Binding-site contacts:
Ligand atom ND1 contacts residue VAL70 of chain 2.A at 3.8 Å.
Ligand atom CD1 contacts residue GLN69 of chain 2.A at 3.8 Å.
Ligand atom CD2 contacts residue ARG74 of chain 2.A at 3.6 Å.
Ligand atom CB contacts residue LEU66 of chain 2.A at 3.7 Å (hydrophobic).
Ligand atom C contacts residue GLU225 of chain 2.A at 4.0 Å.
Ligand atom CD1 contacts residue MET226 of chain 2.A at 3.9 Å (hydrophobic).
Ligand atom N contacts residue GLU225 of chain 2.A at 2.6 Å (salt-bridge).
Ligand atom CG2 contacts residue GLU225 of chain 2.A at 2.9 Å.
Ligand atom CD1 contacts residue LEU66 of chain 2.A at 3.8 Å (hydrophobic).
Ligand atom O contacts residue VAL52 of chain 2.A at 3.9 Å.
Ligand atom CA contacts residue GLU225 of chain 2.A at 4.0 Å.
Ligand atom CD2 contacts residue VAL70 of chain 2.A at 3.9 Å (hydrophobic).
Ligand atom CD1 contacts residue PHE222 of chain 2.A at 3.3 Å (hydrophobic).
Ligand atom CD2 contacts residue VAL52 of chain 2.A at 3.5 Å (hydrophobic).
Ligand atom CB contacts residue GLU225 of chain 2.A at 3.9 Å.
Ligand atom CB contacts residue GLU225 of chain 2.A at 3.6 Å.
Ligand atom CA contacts residue LYS56 of chain 2.A at 3.7 Å.
Ligand atom CD2 contacts residue LEU73 of chain 2.A at 3.6 Å (hydrophobic).
Ligand atom CD1 contacts residue VAL70 of chain 2.A at 3.8 Å (hydrophobic).
Ligand atom CD2 contacts residue MET226 of chain 2.A at 3.8 Å (hydrophobic).
Ligand atom NE2 contacts residue VAL70 of chain 2.A at 3.5 Å.
Ligand atom CD2 contacts residue VAL70 of chain 2.A at 3.5 Å (hydrophobic).
Ligand atom CE1 contacts residue VAL70 of chain 2.A at 3.5 Å (hydrophobic).
Ligand atom C contacts residue LYS56 of chain 2.A at 3.6 Å.
Ligand atom CA contacts residue GLU225 of chain 2.A at 3.5 Å.
Ligand atom O contacts residue LYS56 of chain 2.A at 2.9 Å (salt-bridge).
Ligand atom C contacts residue GLU225 of chain 2.A at 3.6 Å.
Ligand atom N contacts residue GLU225 of chain 2.A at 3.1 Å (salt-bridge).
Ligand atom C contacts residue VAL52 of chain 2.A at 4.0 Å (hydrophobic).
Ligand atom CA contacts residue GLU225 of chain 2.A at 3.8 Å.
Ligand atom CD1 contacts residue LEU73 of chain 2.A at 3.8 Å (hydrophobic).
Ligand atom CD1 contacts residue PHE49 of chain 2.A at 3.6 Å (hydrophobic).
Ligand atom CD2 contacts residue GLN69 of chain 2.A at 3.9 Å.
Ligand atom N contacts residue GLU225 of chain 2.A at 2.8 Å (salt-bridge).
Ligand atom CD1 contacts residue VAL52 of chain 2.A at 3.9 Å (hydrophobic).
Ligand atom CG2 contacts residue PHE222 of chain 2.A at 3.9 Å (hydrophobic).
Ligand atom CB contacts residue GLU225 of chain 2.A at 3.7 Å.
Ligand atom CG contacts residue LEU66 of chain 2.A at 4.0 Å (hydrophobic).
Ligand atom CG contacts residue GLU225 of chain 2.A at 3.1 Å.
Ligand atom CD1 contacts residue PHE49 of chain 2.A at 3.9 Å (hydrophobic).

Sequence of chain 2.A:
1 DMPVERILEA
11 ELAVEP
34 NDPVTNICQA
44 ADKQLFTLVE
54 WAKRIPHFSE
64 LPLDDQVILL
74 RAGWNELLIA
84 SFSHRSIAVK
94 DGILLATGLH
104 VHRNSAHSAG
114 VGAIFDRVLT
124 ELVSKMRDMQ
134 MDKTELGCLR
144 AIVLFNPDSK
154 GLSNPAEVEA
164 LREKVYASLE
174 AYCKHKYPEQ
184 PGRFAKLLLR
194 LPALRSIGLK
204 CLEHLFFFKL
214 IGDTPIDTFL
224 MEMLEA

This small molecule binds to this protein.
Small molecule (SMILES): CC[C@H](C)[C@H](NC(=O)[C@@H](N)CCCCN)C(=O)N[C@@H](CC(C)C)C(=O)N[C@@H](Cc1cnc[nH]1)C(=O)N[C@@H](CCCN=C(N)N)C(=O)N[C@@H](CC(C)C)C(=O)N[C@@H](CC(C)C)C(=O)N[C@H](C=O)CCC(N)=O